Binding-site contacts:
Ligand atom C1 contacts residue LEU25 of chain 1.A at 3.8 Å (hydrophobic).
Ligand atom N23 contacts residue GLU100 of chain 1.A at 3.9 Å.
Ligand atom N23 contacts residue LEU102 of chain 1.A at 3.0 Å (h-bond).
Ligand atom C17 contacts residue LEU153 of chain 1.A at 3.5 Å (hydrophobic).
Ligand atom O10 contacts residue ASP164 of chain 1.A at 3.4 Å (salt-bridge).
Ligand atom C15 contacts residue GLY105 of chain 1.A at 4.0 Å.
Ligand atom C24 contacts residue LEU25 of chain 1.A at 3.7 Å (hydrophobic).
Ligand atom N23 contacts residue ALA50 of chain 1.A at 3.9 Å.
Ligand atom O10 contacts residue LYS27 of chain 1.A at 3.3 Å (salt-bridge).
Ligand atom C11 contacts residue LEU153 of chain 1.A at 3.8 Å (hydrophobic).
Ligand atom O10 contacts residue GLY28 of chain 1.A at 3.6 Å.
Ligand atom C22 contacts residue LEU102 of chain 1.A at 4.0 Å (hydrophobic).
Ligand atom C22 contacts residue ALA50 of chain 1.A at 3.7 Å (hydrophobic).
Ligand atom C15 contacts residue LEU102 of chain 1.A at 3.6 Å (hydrophobic).
Ligand atom C22 contacts residue GLU100 of chain 1.A at 3.9 Å.
Ligand atom N14 contacts residue GLY105 of chain 1.A at 3.4 Å.
Ligand atom C18 contacts residue LEU153 of chain 1.A at 3.8 Å (hydrophobic).
Ligand atom N20 contacts residue GLU100 of chain 1.A at 3.2 Å (salt-bridge).
Ligand atom S8 contacts residue ASP164 of chain 1.A at 3.9 Å.
Ligand atom O10 contacts residue ASN151 of chain 1.A at 3.4 Å (h-bond).
Ligand atom O9 contacts residue GLY28 of chain 1.A at 3.8 Å.
Ligand atom O9 contacts residue VAL33 of chain 1.A at 3.4 Å.
Ligand atom C6 contacts residue ARG150 of chain 1.A at 3.4 Å.
Ligand atom N14 contacts residue LEU25 of chain 1.A at 4.0 Å.
Ligand atom N14 contacts residue LEU102 of chain 1.A at 4.0 Å.
Ligand atom C13 contacts residue GLY105 of chain 1.A at 3.6 Å.
Ligand atom C15 contacts residue LEU25 of chain 1.A at 3.6 Å (hydrophobic).
Ligand atom C19 contacts residue MET99 of chain 1.A at 4.0 Å (hydrophobic).
Ligand atom C11 contacts residue ASP164 of chain 1.A at 3.5 Å.
Ligand atom C24 contacts residue LEU102 of chain 1.A at 3.0 Å (hydrophobic).
Ligand atom N5 contacts residue LYS27 of chain 1.A at 3.9 Å.
Ligand atom N20 contacts residue ALA50 of chain 1.A at 3.4 Å.
Ligand atom N23 contacts residue TYR101 of chain 1.A at 3.6 Å.
Ligand atom C4 contacts residue GLY26 of chain 1.A at 3.6 Å.
Ligand atom C24 contacts residue TYR101 of chain 1.A at 3.4 Å (hydrophobic).
Ligand atom C3 contacts residue VAL33 of chain 1.A at 3.8 Å (hydrophobic).
Ligand atom C7 contacts residue LEU153 of chain 1.A at 3.4 Å (hydrophobic).
Ligand atom O9 contacts residue ASP164 of chain 1.A at 3.9 Å.
Ligand atom C4 contacts residue LYS27 of chain 1.A at 3.5 Å.
Ligand atom C16 contacts residue LEU153 of chain 1.A at 3.7 Å (hydrophobic).

Sequence of chain 1.A:
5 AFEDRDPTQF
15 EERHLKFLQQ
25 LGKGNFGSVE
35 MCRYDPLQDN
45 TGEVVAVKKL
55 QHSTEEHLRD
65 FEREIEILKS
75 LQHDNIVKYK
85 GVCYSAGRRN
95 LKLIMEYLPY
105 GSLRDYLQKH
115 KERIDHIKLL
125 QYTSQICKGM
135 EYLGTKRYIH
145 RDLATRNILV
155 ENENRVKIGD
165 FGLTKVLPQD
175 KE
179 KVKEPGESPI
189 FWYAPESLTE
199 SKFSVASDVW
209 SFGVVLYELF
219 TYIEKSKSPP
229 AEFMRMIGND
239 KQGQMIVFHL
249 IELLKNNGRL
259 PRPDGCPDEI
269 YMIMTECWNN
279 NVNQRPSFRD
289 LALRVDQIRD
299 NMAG

The small molecule below binds the protein below.
Small molecule (SMILES): CC1(n2cnc3cnc4[nH]ccc4c32)CCN(S(C)(=O)=O)CC1